Sequence of chain 2.C:
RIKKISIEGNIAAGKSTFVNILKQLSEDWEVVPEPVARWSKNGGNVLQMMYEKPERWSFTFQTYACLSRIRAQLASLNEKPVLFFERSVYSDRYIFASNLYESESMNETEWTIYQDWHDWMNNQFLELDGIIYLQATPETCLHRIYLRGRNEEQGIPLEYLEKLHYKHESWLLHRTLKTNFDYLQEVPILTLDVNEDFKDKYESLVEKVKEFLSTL

Binding-site contacts:
Ligand atom N1 contacts residue ASP152 of chain 2.C at 3.6 Å.
Ligand atom O3' contacts residue TYR105 of chain 2.C at 3.1 Å (h-bond).
Ligand atom O4' contacts residue LEU101 of chain 2.C at 4.0 Å.
Ligand atom N9 contacts residue PHE115 of chain 2.C at 3.9 Å.
Ligand atom C8 contacts residue PHE156 of chain 2.C at 3.4 Å (hydrophobic).
Ligand atom C2' contacts residue ILE49 of chain 2.C at 3.7 Å (hydrophobic).
Ligand atom N3 contacts residue PHE156 of chain 2.C at 4.0 Å.
Ligand atom C8 contacts residue PHE115 of chain 2.C at 3.8 Å (hydrophobic).
Ligand atom C5 contacts residue GLN116 of chain 2.C at 4.0 Å.
Ligand atom N6 contacts residue GLN116 of chain 2.C at 3.4 Å (h-bond).
Ligand atom C2' contacts residue PHE156 of chain 2.C at 3.4 Å (hydrophobic).
Ligand atom C3' contacts residue ILE49 of chain 2.C at 3.9 Å (hydrophobic).
Ligand atom C2 contacts residue ARG147 of chain 2.C at 3.9 Å.
Ligand atom C2' contacts residue TYR223 of chain 2.C at 3.9 Å (hydrophobic).
Ligand atom O4' contacts residue VAL74 of chain 2.C at 3.9 Å.
Ligand atom C2 contacts residue PHE156 of chain 2.C at 4.0 Å (hydrophobic).
Ligand atom C4 contacts residue PHE115 of chain 2.C at 4.0 Å (hydrophobic).
Ligand atom C5' contacts residue VAL74 of chain 2.C at 3.6 Å (hydrophobic).
Ligand atom N1 contacts residue GLU72 of chain 2.C at 3.6 Å.
Ligand atom C5 contacts residue PHE115 of chain 2.C at 4.0 Å (hydrophobic).
Ligand atom C6 contacts residue PHE156 of chain 2.C at 3.3 Å (hydrophobic).
Ligand atom C4 contacts residue PHE156 of chain 2.C at 3.8 Å (hydrophobic).
Ligand atom C8 contacts residue GLN116 of chain 2.C at 3.5 Å.
Ligand atom N7 contacts residue PHE115 of chain 2.C at 3.9 Å.
Ligand atom C1' contacts residue PHE156 of chain 2.C at 4.1 Å (hydrophobic).
Ligand atom N9 contacts residue PHE156 of chain 2.C at 3.7 Å.
Ligand atom C6 contacts residue ASP152 of chain 2.C at 3.5 Å.
Ligand atom N3 contacts residue VAL74 of chain 2.C at 3.2 Å.
Ligand atom O3' contacts residue ILE219 of chain 2.C at 3.6 Å.
Ligand atom N7 contacts residue GLN116 of chain 2.C at 2.9 Å (h-bond).
Ligand atom O5' contacts residue VAL74 of chain 2.C at 3.6 Å.
Ligand atom C5 contacts residue PHE156 of chain 2.C at 3.3 Å (hydrophobic).
Ligand atom N7 contacts residue PHE156 of chain 2.C at 3.0 Å.
Ligand atom N1 contacts residue PHE156 of chain 2.C at 3.9 Å.
Ligand atom N6 contacts residue PHE156 of chain 2.C at 3.4 Å.
Ligand atom N6 contacts residue ASP152 of chain 2.C at 2.7 Å (salt-bridge).
Ligand atom C4' contacts residue TYR105 of chain 2.C at 3.7 Å (hydrophobic).
Ligand atom C2 contacts residue VAL74 of chain 2.C at 3.3 Å (hydrophobic).
Ligand atom C3' contacts residue TYR105 of chain 2.C at 4.0 Å (hydrophobic).
Ligand atom C2 contacts residue GLU72 of chain 2.C at 3.4 Å.

A small-molecule ligand and the protein it binds are described below.
Small molecule (SMILES): Nc1ncnc2c1ncn2[C@H]1C[C@H](O)[C@@H](CO)O1